A small-molecule ligand and the protein it binds are described below.
Small molecule (SMILES): CC(=O)N[C@H]1[C@H](O[C@H]2[C@H](O)[C@@H](NC(C)=O)CO[C@@H]2CO[C@@H]2O[C@@H](C)[C@@H](O)[C@@H](O)[C@@H]2O)O[C@H](CO)[C@@H](O)[C@@H]1O

Sequence of chain 1.E:
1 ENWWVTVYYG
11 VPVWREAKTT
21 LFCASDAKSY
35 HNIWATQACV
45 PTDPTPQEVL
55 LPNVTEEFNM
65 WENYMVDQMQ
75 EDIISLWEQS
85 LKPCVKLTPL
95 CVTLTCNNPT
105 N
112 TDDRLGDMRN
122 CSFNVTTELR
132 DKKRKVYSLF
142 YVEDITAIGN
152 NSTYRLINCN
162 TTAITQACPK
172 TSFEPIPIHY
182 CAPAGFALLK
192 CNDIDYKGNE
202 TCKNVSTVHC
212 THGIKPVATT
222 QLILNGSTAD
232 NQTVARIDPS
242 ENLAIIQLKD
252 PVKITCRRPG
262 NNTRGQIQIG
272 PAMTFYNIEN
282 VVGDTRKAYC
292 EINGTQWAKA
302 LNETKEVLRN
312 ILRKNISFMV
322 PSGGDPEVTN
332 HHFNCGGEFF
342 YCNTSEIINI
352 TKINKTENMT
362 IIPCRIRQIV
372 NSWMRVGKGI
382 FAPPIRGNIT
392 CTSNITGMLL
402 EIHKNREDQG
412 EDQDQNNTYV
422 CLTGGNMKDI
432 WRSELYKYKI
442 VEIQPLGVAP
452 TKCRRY

Binding-site contacts:
Ligand atom C5 contacts residue ARG156 of chain 1.E at 4.4 Å.
Ligand atom O3 contacts residue ALA148 of chain 1.E at 3.4 Å (h-bond).
Ligand atom N2 contacts residue THR162 of chain 1.E at 4.0 Å.
Ligand atom C6 contacts residue ARG156 of chain 1.E at 3.4 Å.
Ligand atom N2 contacts residue ASN161 of chain 1.E at 2.9 Å (h-bond).
Ligand atom C1 contacts residue ASN161 of chain 1.E at 1.4 Å.
Ligand atom O4 contacts residue ALA148 of chain 1.E at 3.3 Å (h-bond).
Ligand atom C5 contacts residue ASN161 of chain 1.E at 3.7 Å.
Ligand atom C4 contacts residue ALA148 of chain 1.E at 4.3 Å (hydrophobic).
Ligand atom O4 contacts residue ILE149 of chain 1.E at 3.8 Å.
Ligand atom O5 contacts residue ARG156 of chain 1.E at 4.3 Å.
Ligand atom C3 contacts residue ALA148 of chain 1.E at 4.0 Å (hydrophobic).
Ligand atom C1 contacts residue ARG156 of chain 1.E at 4.4 Å.
Ligand atom O5 contacts residue ARG156 of chain 1.E at 4.1 Å.
Ligand atom C7 contacts residue ASN161 of chain 1.E at 3.7 Å.
Ligand atom C2 contacts residue ASN161 of chain 1.E at 2.4 Å.
Ligand atom C8 contacts residue THR147 of chain 1.E at 4.0 Å.
Ligand atom O7 contacts residue THR162 of chain 1.E at 4.4 Å.
Ligand atom O4 contacts residue ARG156 of chain 1.E at 4.3 Å.
Ligand atom C4 contacts residue ASN161 of chain 1.E at 4.2 Å.
Ligand atom O5 contacts residue ASN161 of chain 1.E at 2.4 Å (h-bond).
Ligand atom C3 contacts residue ASN161 of chain 1.E at 3.8 Å.
Ligand atom C1 contacts residue ARG156 of chain 1.E at 4.1 Å.
Ligand atom O3 contacts residue ILE149 of chain 1.E at 3.9 Å.
Ligand atom C8 contacts residue ASN161 of chain 1.E at 4.1 Å.
Ligand atom C2 contacts residue ALA148 of chain 1.E at 3.9 Å (hydrophobic).